The small molecule below binds the protein below.
Small molecule (SMILES): CC(=O)N[C@H]1[C@H](O[C@H]2[C@H](O)[C@@H](NC(C)=O)CO[C@@H]2CO)O[C@H](CO)[C@@H](O)[C@@H]1O

Sequence of chain 1.B:
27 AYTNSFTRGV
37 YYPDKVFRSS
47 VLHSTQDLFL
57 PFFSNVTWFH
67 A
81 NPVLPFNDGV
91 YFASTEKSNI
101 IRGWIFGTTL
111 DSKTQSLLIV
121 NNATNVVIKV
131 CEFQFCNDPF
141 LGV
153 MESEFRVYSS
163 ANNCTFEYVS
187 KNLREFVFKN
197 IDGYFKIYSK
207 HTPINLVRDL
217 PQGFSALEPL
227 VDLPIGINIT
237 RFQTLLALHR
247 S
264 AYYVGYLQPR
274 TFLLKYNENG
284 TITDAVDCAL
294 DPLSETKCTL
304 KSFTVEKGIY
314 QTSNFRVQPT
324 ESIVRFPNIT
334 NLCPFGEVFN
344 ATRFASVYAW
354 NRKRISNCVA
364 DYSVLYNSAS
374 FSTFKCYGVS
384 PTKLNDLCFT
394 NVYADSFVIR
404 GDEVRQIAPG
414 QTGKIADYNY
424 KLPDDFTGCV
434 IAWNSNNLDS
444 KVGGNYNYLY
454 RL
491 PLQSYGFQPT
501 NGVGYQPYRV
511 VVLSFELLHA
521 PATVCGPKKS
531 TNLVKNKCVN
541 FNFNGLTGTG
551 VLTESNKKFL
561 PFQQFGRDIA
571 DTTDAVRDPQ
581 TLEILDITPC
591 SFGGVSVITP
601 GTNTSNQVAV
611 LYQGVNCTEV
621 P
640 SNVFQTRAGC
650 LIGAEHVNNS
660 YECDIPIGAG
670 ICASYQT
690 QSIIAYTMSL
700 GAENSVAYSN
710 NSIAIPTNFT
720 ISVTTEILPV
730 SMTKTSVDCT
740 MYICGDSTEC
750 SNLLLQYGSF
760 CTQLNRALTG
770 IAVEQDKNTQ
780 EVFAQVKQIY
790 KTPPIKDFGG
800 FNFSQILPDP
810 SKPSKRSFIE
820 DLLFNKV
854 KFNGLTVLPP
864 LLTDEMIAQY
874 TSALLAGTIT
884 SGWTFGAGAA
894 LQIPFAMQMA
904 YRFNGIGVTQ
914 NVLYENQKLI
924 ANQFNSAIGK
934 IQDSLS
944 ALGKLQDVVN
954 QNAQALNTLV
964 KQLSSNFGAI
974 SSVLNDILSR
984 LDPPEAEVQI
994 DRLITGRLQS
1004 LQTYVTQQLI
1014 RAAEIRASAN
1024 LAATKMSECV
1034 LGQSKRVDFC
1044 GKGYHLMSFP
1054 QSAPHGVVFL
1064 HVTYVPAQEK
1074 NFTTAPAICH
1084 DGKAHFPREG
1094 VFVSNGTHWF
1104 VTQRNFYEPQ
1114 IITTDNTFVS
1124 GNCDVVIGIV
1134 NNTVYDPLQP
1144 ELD

Binding-site contacts:
Ligand atom C4 contacts residue ASN801 of chain 1.B at 4.2 Å.
Ligand atom C3 contacts residue SER803 of chain 1.B at 4.4 Å.
Ligand atom C1 contacts residue SER803 of chain 1.B at 3.2 Å.
Ligand atom C2 contacts residue ASN801 of chain 1.B at 2.5 Å.
Ligand atom C8 contacts residue ASN801 of chain 1.B at 4.1 Å.
Ligand atom O6 contacts residue GLN935 of chain 1.B at 4.3 Å.
Ligand atom O6 contacts residue GLN804 of chain 1.B at 3.7 Å.
Ligand atom C2 contacts residue SER803 of chain 1.B at 4.3 Å.
Ligand atom C7 contacts residue ASN801 of chain 1.B at 3.8 Å.
Ligand atom N2 contacts residue ASN801 of chain 1.B at 3.0 Å (h-bond).
Ligand atom O5 contacts residue SER803 of chain 1.B at 3.7 Å.
Ligand atom C1 contacts residue ASN801 of chain 1.B at 1.4 Å.
Ligand atom C5 contacts residue SER803 of chain 1.B at 3.9 Å.
Ligand atom O7 contacts residue ASN801 of chain 1.B at 4.3 Å.
Ligand atom C3 contacts residue ASN801 of chain 1.B at 3.8 Å.
Ligand atom C5 contacts residue ASN801 of chain 1.B at 3.6 Å.
Ligand atom O5 contacts residue ASN801 of chain 1.B at 2.3 Å (h-bond).